Sequence of chain 1.A:
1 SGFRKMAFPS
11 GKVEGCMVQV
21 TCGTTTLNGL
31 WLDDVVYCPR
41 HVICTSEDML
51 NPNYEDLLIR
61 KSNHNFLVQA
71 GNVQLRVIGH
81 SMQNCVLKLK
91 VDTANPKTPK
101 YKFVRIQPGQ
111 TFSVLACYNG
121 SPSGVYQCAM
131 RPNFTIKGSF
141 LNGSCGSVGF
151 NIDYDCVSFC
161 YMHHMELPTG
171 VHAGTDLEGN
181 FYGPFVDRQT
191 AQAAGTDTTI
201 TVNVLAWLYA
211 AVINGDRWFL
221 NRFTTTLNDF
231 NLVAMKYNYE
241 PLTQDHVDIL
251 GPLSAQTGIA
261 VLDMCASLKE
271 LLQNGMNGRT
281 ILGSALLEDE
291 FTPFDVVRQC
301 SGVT

Binding-site contacts:
Ligand atom N3 contacts residue PHE140 of chain 1.A at 3.7 Å.
Ligand atom C16 contacts residue GLU166 of chain 1.A at 3.8 Å.
Ligand atom C7 contacts residue ASP187 of chain 1.A at 3.4 Å.
Ligand atom O2 contacts residue MET165 of chain 1.A at 3.6 Å.
Ligand atom C17 contacts residue LEU141 of chain 1.A at 3.6 Å (hydrophobic).
Ligand atom C7 contacts residue TYR54 of chain 1.A at 3.6 Å (hydrophobic).
Ligand atom C15 contacts residue PHE140 of chain 1.A at 3.3 Å (hydrophobic).
Ligand atom C17 contacts residue GLU166 of chain 1.A at 3.5 Å.
Ligand atom O1 contacts residue ASN142 of chain 1.A at 3.2 Å (h-bond).
Ligand atom C8 contacts residue MET49 of chain 1.A at 3.9 Å (hydrophobic).
Ligand atom C14 contacts residue GLU166 of chain 1.A at 3.9 Å.
Ligand atom N2 contacts residue CYS145 of chain 1.A at 3.8 Å.
Ligand atom C15 contacts residue GLU166 of chain 1.A at 3.7 Å.
Ligand atom C16 contacts residue ASN142 of chain 1.A at 3.8 Å.
Ligand atom C11 contacts residue GLN189 of chain 1.A at 3.9 Å.
Ligand atom C16 contacts residue LEU141 of chain 1.A at 3.6 Å (hydrophobic).
Ligand atom C18 contacts residue ASN142 of chain 1.A at 3.8 Å.
Ligand atom O1 contacts residue CYS145 of chain 1.A at 3.7 Å.
Ligand atom C8 contacts residue TYR54 of chain 1.A at 3.6 Å (hydrophobic).
Ligand atom C17 contacts residue ASN142 of chain 1.A at 3.7 Å.
Ligand atom N3 contacts residue HIS163 of chain 1.A at 2.9 Å (h-bond).
Ligand atom C8 contacts residue HIS41 of chain 1.A at 3.9 Å.
Ligand atom C1 contacts residue CYS145 of chain 1.A at 3.6 Å (hydrophobic).
Ligand atom N3 contacts residue LEU141 of chain 1.A at 3.9 Å.
Ligand atom C17 contacts residue SER1 of chain 2.A at 3.6 Å.
Ligand atom C9 contacts residue CYS44 of chain 1.A at 3.9 Å (hydrophobic).
Ligand atom O2 contacts residue GLU166 of chain 1.A at 3.0 Å (salt-bridge).
Ligand atom C17 contacts residue PHE140 of chain 1.A at 3.4 Å (hydrophobic).
Ligand atom C14 contacts residue HIS163 of chain 1.A at 3.4 Å.
Ligand atom O1 contacts residue GLY143 of chain 1.A at 3.6 Å.
Ligand atom C3 contacts residue HIS41 of chain 1.A at 3.4 Å.
Ligand atom C9 contacts residue HIS41 of chain 1.A at 3.9 Å.
Ligand atom C15 contacts residue LEU141 of chain 1.A at 3.6 Å (hydrophobic).
Ligand atom C9 contacts residue MET49 of chain 1.A at 3.5 Å (hydrophobic).
Ligand atom N3 contacts residue SER144 of chain 1.A at 3.5 Å (h-bond).
Ligand atom C3 contacts residue HIS164 of chain 1.A at 3.4 Å.
Ligand atom C8 contacts residue CYS44 of chain 1.A at 3.8 Å (hydrophobic).
Ligand atom C16 contacts residue PHE140 of chain 1.A at 3.8 Å (hydrophobic).
Ligand atom C14 contacts residue CYS145 of chain 1.A at 3.8 Å (hydrophobic).
Ligand atom C10 contacts residue HIS41 of chain 1.A at 3.9 Å.

A small-molecule ligand and the protein it binds are described below.
Small molecule (SMILES): O=C1NC2(CC(c3ccccc3)C2)C(=O)N1c1cncc2ccccc12

Sequence of chain 2.A:
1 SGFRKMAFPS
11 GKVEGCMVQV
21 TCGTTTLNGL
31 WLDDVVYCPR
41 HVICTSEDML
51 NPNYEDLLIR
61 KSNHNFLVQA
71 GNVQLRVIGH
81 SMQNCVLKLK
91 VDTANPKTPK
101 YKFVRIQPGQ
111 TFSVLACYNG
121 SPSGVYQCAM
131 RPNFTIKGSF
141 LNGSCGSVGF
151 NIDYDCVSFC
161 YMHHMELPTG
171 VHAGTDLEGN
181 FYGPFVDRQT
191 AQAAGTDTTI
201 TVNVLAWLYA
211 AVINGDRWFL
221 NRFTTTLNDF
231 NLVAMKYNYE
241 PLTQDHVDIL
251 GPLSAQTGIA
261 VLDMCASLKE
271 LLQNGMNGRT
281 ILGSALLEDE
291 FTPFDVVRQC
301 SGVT